Sequence of chain 3.A:
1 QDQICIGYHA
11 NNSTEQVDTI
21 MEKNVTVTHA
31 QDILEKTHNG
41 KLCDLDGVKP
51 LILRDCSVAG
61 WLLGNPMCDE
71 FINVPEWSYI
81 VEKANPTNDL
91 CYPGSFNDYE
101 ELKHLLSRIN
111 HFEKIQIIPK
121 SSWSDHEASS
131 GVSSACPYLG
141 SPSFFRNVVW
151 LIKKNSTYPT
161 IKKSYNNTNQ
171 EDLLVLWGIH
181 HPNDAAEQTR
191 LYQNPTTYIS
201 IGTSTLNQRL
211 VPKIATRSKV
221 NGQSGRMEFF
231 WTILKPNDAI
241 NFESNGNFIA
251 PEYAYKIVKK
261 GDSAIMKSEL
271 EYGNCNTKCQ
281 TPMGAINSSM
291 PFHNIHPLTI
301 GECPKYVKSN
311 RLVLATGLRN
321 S

Binding-site contacts:
Ligand atom C8 contacts residue ALA239 of chain 3.A at 3.4 Å (hydrophobic).
Ligand atom C1 contacts residue ASN166 of chain 3.A at 1.4 Å.
Ligand atom C1 contacts residue ASN237 of chain 3.A at 3.7 Å.
Ligand atom C2 contacts residue ASN237 of chain 3.A at 3.5 Å.
Ligand atom C7 contacts residue ASN166 of chain 3.A at 3.5 Å.
Ligand atom C2 contacts residue ASN166 of chain 3.A at 2.3 Å.
Ligand atom N2 contacts residue ASP238 of chain 3.A at 4.2 Å.
Ligand atom C3 contacts residue ASN237 of chain 3.A at 3.6 Å.
Ligand atom O7 contacts residue ASN166 of chain 3.A at 3.6 Å.
Ligand atom C3 contacts residue ASN166 of chain 3.A at 3.7 Å.
Ligand atom C5 contacts residue ASN166 of chain 3.A at 3.7 Å.
Ligand atom O7 contacts residue ALA239 of chain 3.A at 3.6 Å.
Ligand atom C5 contacts residue ASN237 of chain 3.A at 4.2 Å.
Ligand atom C7 contacts residue ASP238 of chain 3.A at 4.4 Å.
Ligand atom C4 contacts residue ASN166 of chain 3.A at 4.1 Å.
Ligand atom C8 contacts residue ASP238 of chain 3.A at 3.8 Å.
Ligand atom C7 contacts residue ASN237 of chain 3.A at 3.6 Å.
Ligand atom N2 contacts residue ASN166 of chain 3.A at 2.8 Å (h-bond).
Ligand atom O5 contacts residue ASN166 of chain 3.A at 2.4 Å (h-bond).
Ligand atom O5 contacts residue ASN237 of chain 3.A at 4.5 Å.
Ligand atom N2 contacts residue ALA239 of chain 3.A at 4.0 Å.
Ligand atom O3 contacts residue ASN237 of chain 3.A at 4.3 Å.
Ligand atom C7 contacts residue ALA239 of chain 3.A at 3.7 Å (hydrophobic).
Ligand atom C8 contacts residue SER218 of chain 2.A at 3.4 Å.
Ligand atom N2 contacts residue ASN237 of chain 3.A at 2.7 Å (h-bond).
Ligand atom C8 contacts residue ASN237 of chain 3.A at 3.5 Å.

Sequence of chain 2.A:
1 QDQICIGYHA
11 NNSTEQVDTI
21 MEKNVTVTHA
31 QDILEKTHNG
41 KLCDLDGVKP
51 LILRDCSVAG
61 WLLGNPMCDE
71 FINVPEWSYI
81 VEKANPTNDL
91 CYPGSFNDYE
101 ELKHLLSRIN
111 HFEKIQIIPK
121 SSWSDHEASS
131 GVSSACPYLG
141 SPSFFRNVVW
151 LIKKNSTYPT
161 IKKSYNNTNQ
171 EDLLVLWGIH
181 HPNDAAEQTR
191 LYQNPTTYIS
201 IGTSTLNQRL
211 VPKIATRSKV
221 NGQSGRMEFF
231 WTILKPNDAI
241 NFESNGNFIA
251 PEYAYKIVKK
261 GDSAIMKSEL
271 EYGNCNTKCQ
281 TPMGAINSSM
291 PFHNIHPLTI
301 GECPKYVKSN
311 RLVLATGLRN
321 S

The small molecule below binds the protein below.
Small molecule (SMILES): CC(=O)N[C@@H]1[C@@H](O)[C@H](O)[C@@H](CO)O[C@H]1O